Binding-site contacts:
Ligand atom O5 contacts residue SER224 of chain 1.B at 4.2 Å.
Ligand atom C6 contacts residue PRO239 of chain 1.B at 3.7 Å (hydrophobic).
Ligand atom O7 contacts residue ASN241 of chain 1.B at 4.0 Å.
Ligand atom C7 contacts residue ASN241 of chain 1.B at 3.7 Å.
Ligand atom O6 contacts residue PRO239 of chain 1.B at 3.3 Å.
Ligand atom N2 contacts residue ASN241 of chain 1.B at 2.9 Å (h-bond).
Ligand atom C2 contacts residue ASN241 of chain 1.B at 2.5 Å.
Ligand atom C1 contacts residue PRO239 of chain 1.B at 4.1 Å (hydrophobic).
Ligand atom O6 contacts residue SER223 of chain 1.B at 4.3 Å.
Ligand atom C8 contacts residue ASN241 of chain 1.B at 4.3 Å.
Ligand atom O5 contacts residue PRO239 of chain 1.B at 3.5 Å.
Ligand atom O6 contacts residue LEU226 of chain 1.B at 4.3 Å.
Ligand atom C5 contacts residue ASN241 of chain 1.B at 3.6 Å.
Ligand atom C3 contacts residue ASN241 of chain 1.B at 3.8 Å.
Ligand atom O5 contacts residue ASN241 of chain 1.B at 2.3 Å (h-bond).
Ligand atom O6 contacts residue ASN241 of chain 1.B at 4.4 Å.
Ligand atom O6 contacts residue SER224 of chain 1.B at 3.8 Å.
Ligand atom C4 contacts residue ASN241 of chain 1.B at 4.2 Å.
Ligand atom C5 contacts residue PRO239 of chain 1.B at 3.7 Å (hydrophobic).
Ligand atom C1 contacts residue ASN241 of chain 1.B at 1.4 Å.

Sequence of chain 1.B:
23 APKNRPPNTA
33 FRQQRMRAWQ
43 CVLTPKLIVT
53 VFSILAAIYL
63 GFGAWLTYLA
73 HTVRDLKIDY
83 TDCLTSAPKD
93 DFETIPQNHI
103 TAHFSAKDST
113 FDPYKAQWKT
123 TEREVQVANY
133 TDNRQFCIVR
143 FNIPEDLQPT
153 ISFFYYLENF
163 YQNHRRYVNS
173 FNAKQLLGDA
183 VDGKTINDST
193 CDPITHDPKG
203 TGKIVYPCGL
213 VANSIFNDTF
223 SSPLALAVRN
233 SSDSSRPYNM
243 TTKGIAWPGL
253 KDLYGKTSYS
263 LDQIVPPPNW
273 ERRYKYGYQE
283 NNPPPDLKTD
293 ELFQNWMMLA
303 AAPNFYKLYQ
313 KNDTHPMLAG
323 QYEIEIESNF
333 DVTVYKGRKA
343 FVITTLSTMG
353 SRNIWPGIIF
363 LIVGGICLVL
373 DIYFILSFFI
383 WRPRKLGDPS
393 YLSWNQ

The protein below binds the small molecule below.
Small molecule (SMILES): CC(=O)N[C@@H]1[C@@H](O)[C@H](O)[C@@H](CO)O[C@H]1O